The protein below binds the small molecule below.
Small molecule (SMILES): Nc1ncnc2c1ncn2[C@@H]1O[C@H](CO[P](=O)(O)O[P](=O)(O)NP(=O)(O)O)[C@@H](O)[C@H]1O

Binding-site contacts:
Ligand atom O2A contacts residue VAL53 of chain 1.F at 3.2 Å.
Ligand atom O1B contacts residue LYS51 of chain 1.F at 3.5 Å (salt-bridge).
Ligand atom O3G contacts residue LYS51 of chain 1.F at 3.3 Å (salt-bridge).
Ligand atom N1 contacts residue LEU198 of chain 1.F at 3.7 Å.
Ligand atom O1G contacts residue MG1 of chain 1.AA at 2.0 Å.
Ligand atom O2G contacts residue ARG235 of chain 1.F at 2.9 Å (salt-bridge).
Ligand atom O3A contacts residue SER49 of chain 1.F at 3.6 Å.
Ligand atom O2G contacts residue MG1 of chain 1.AA at 3.7 Å.
Ligand atom C8 contacts residue GLY50 of chain 1.F at 3.6 Å.
Ligand atom N6 contacts residue VAL18 of chain 1.F at 3.1 Å (h-bond).
Ligand atom O3A contacts residue GLY48 of chain 1.F at 3.6 Å.
Ligand atom O4' contacts residue VAL234 of chain 1.F at 3.2 Å.
Ligand atom O2B contacts residue SER49 of chain 1.F at 3.3 Å (h-bond).
Ligand atom O3G contacts residue GLY48 of chain 1.F at 3.5 Å (h-bond).
Ligand atom N9 contacts residue VAL234 of chain 1.F at 3.6 Å.
Ligand atom N3B contacts residue ARG235 of chain 1.F at 3.4 Å (salt-bridge).
Ligand atom N3B contacts residue GLY48 of chain 1.F at 3.0 Å (h-bond).
Ligand atom O1B contacts residue GLU52 of chain 1.F at 3.2 Å (salt-bridge).
Ligand atom N6 contacts residue MET17 of chain 1.F at 3.5 Å.
Ligand atom O2B contacts residue GLY50 of chain 1.F at 3.2 Å (h-bond).
Ligand atom O3A contacts residue GLY50 of chain 1.F at 2.9 Å (h-bond).
Ligand atom O3G contacts residue ASN158 of chain 1.F at 3.1 Å (h-bond).
Ligand atom PB contacts residue GLY50 of chain 1.F at 3.7 Å.
Ligand atom C8 contacts residue VAL234 of chain 1.F at 3.4 Å (hydrophobic).
Ligand atom O3G contacts residue SER47 of chain 1.F at 3.5 Å.
Ligand atom O2' contacts residue ARG205 of chain 1.F at 3.0 Å (salt-bridge).
Ligand atom O2A contacts residue GLU52 of chain 1.F at 3.6 Å.
Ligand atom O3A contacts residue LYS51 of chain 1.F at 3.4 Å (salt-bridge).
Ligand atom PG contacts residue ARG235 of chain 1.F at 3.7 Å.
Ligand atom N1 contacts residue VAL18 of chain 1.F at 2.9 Å (h-bond).
Ligand atom C2' contacts residue VAL53 of chain 1.F at 3.6 Å (hydrophobic).
Ligand atom N7 contacts residue GLY50 of chain 1.F at 3.5 Å.
Ligand atom PG contacts residue MG1 of chain 1.AA at 3.3 Å.
Ligand atom O3' contacts residue ARG205 of chain 1.F at 2.8 Å (salt-bridge).
Ligand atom PB contacts residue LYS51 of chain 1.F at 3.5 Å.
Ligand atom C6 contacts residue LEU198 of chain 1.F at 3.7 Å (hydrophobic).
Ligand atom O2A contacts residue GLY50 of chain 1.F at 3.3 Å.
Ligand atom O1B contacts residue MG1 of chain 1.AA at 3.7 Å.
Ligand atom O3G contacts residue ARG235 of chain 1.F at 3.7 Å.
Ligand atom O2B contacts residue LYS51 of chain 1.F at 2.7 Å (salt-bridge).

Sequence of chain 1.F:
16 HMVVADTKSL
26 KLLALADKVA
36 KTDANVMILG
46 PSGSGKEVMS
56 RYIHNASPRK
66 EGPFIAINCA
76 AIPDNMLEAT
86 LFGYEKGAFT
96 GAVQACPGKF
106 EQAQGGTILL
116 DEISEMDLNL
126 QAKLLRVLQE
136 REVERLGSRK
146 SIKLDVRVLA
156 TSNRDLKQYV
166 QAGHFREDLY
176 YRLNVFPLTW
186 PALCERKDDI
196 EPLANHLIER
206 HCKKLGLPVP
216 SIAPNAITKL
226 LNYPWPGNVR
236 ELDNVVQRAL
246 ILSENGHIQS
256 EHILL